Binding-site contacts:
Ligand atom O2 contacts residue GLN131 of chain 2.A at 3.0 Å (h-bond).
Ligand atom C1 contacts residue GLN131 of chain 2.A at 3.5 Å.
Ligand atom C1 contacts residue NI1 of chain 2.B at 3.0 Å.
Ligand atom C3 contacts residue MET122 of chain 2.A at 4.1 Å (hydrophobic).
Ligand atom O5 contacts residue ASP136 of chain 2.A at 4.3 Å.
Ligand atom O1 contacts residue HIS134 of chain 2.A at 3.4 Å (h-bond).
Ligand atom O1 contacts residue ASP136 of chain 2.A at 3.3 Å (salt-bridge).
Ligand atom O4 contacts residue GLY213 of chain 2.A at 3.5 Å.
Ligand atom C4 contacts residue GLN131 of chain 2.A at 3.8 Å.
Ligand atom C5 contacts residue ARG223 of chain 2.A at 3.6 Å.
Ligand atom C4 contacts residue GLY213 of chain 2.A at 3.7 Å.
Ligand atom O4 contacts residue LEU124 of chain 2.A at 4.4 Å.
Ligand atom O2 contacts residue NI1 of chain 2.B at 4.2 Å.
Ligand atom O1 contacts residue GLN131 of chain 2.A at 4.3 Å.
Ligand atom C3 contacts residue GLN131 of chain 2.A at 3.4 Å.
Ligand atom C3 contacts residue NI1 of chain 2.B at 4.4 Å.
Ligand atom O5 contacts residue NI1 of chain 2.B at 2.2 Å (h-bond).
Ligand atom C1 contacts residue MET122 of chain 2.A at 4.4 Å (hydrophobic).
Ligand atom O5 contacts residue GLN131 of chain 2.A at 3.2 Å (h-bond).
Ligand atom C2 contacts residue GLN131 of chain 2.A at 3.1 Å.
Ligand atom O1 contacts residue NI1 of chain 2.B at 2.2 Å (h-bond).
Ligand atom C2 contacts residue HIS211 of chain 2.A at 4.3 Å.
Ligand atom C5 contacts residue THR172 of chain 2.A at 3.8 Å.
Ligand atom C2 contacts residue HIS134 of chain 2.A at 4.1 Å.
Ligand atom C5 contacts residue GLY213 of chain 2.A at 3.4 Å.
Ligand atom O5 contacts residue HIS134 of chain 2.A at 3.4 Å (h-bond).
Ligand atom O2 contacts residue LEU73 of chain 2.A at 4.1 Å.
Ligand atom O4 contacts residue LEU225 of chain 2.A at 3.6 Å.
Ligand atom O3 contacts residue PHE165 of chain 2.A at 4.3 Å.
Ligand atom O3 contacts residue GLY213 of chain 2.A at 3.7 Å.
Ligand atom O3 contacts residue THR172 of chain 2.A at 2.6 Å (h-bond).
Ligand atom C2 contacts residue NI1 of chain 2.B at 2.9 Å.
Ligand atom C4 contacts residue THR172 of chain 2.A at 4.0 Å.
Ligand atom C1 contacts residue HIS134 of chain 2.A at 4.0 Å.
Ligand atom O3 contacts residue LEU225 of chain 2.A at 3.8 Å.
Ligand atom C5 contacts residue LEU225 of chain 2.A at 3.7 Å (hydrophobic).
Ligand atom O3 contacts residue ARG223 of chain 2.A at 3.0 Å (salt-bridge).
Ligand atom O5 contacts residue HIS211 of chain 2.A at 3.2 Å (h-bond).
Ligand atom O2 contacts residue MET122 of chain 2.A at 3.4 Å.
Ligand atom O4 contacts residue ARG223 of chain 2.A at 3.0 Å (salt-bridge).

Sequence of chain 2.A:
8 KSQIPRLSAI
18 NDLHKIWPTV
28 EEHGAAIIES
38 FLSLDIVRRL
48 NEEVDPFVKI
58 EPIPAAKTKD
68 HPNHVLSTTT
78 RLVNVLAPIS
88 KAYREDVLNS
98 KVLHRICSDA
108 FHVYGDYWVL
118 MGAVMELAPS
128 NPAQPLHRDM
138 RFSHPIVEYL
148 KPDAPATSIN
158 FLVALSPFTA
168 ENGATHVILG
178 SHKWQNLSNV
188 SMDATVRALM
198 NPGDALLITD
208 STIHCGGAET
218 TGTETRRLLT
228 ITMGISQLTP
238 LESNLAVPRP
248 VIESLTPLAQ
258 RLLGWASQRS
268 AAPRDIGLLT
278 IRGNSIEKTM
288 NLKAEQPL

A protein and the small-molecule ligand that binds it are described below.
Small molecule (SMILES): O=C(O)CCC(=O)C(=O)O